Binding-site contacts:
Ligand atom O contacts residue TRP321 of chain 1.A at 2.9 Å (h-bond).
Ligand atom CD contacts residue VAL285 of chain 1.A at 3.3 Å (hydrophobic).
Ligand atom OH contacts residue ARG279 of chain 1.A at 3.6 Å (salt-bridge).
Ligand atom CB contacts residue TRP321 of chain 1.A at 3.6 Å (hydrophobic).
Ligand atom O contacts residue ASN325 of chain 1.A at 3.0 Å (h-bond).
Ligand atom OH contacts residue GLU318 of chain 1.A at 3.2 Å (salt-bridge).
Ligand atom CD2 contacts residue ARG279 of chain 1.A at 3.7 Å.
Ligand atom NE contacts residue TRP363 of chain 1.A at 3.5 Å.
Ligand atom NH2 contacts residue SER324 of chain 1.A at 3.1 Å (h-bond).
Ligand atom NZ contacts residue ASN325 of chain 1.A at 2.9 Å (h-bond).
Ligand atom NH2 contacts residue THR366 of chain 1.A at 3.5 Å.
Ligand atom CB contacts residue THR286 of chain 1.A at 3.7 Å.
Ligand atom C contacts residue ASN325 of chain 1.A at 3.5 Å.
Ligand atom CA contacts residue TRP321 of chain 1.A at 3.6 Å (hydrophobic).
Ligand atom CA contacts residue ASN325 of chain 1.A at 3.3 Å.
Ligand atom CZ contacts residue GLU360 of chain 1.A at 3.5 Å.
Ligand atom CE contacts residue VAL285 of chain 1.A at 3.4 Å (hydrophobic).
Ligand atom CZ contacts residue SER370 of chain 1.A at 3.7 Å.
Ligand atom N contacts residue TRP321 of chain 1.A at 3.5 Å.
Ligand atom NH2 contacts residue GLU360 of chain 1.A at 2.5 Å (salt-bridge).
Ligand atom NZ contacts residue THR292 of chain 1.A at 2.9 Å (h-bond).
Ligand atom N contacts residue ASN325 of chain 1.A at 2.8 Å (h-bond).
Ligand atom CZ contacts residue TRP321 of chain 1.A at 3.6 Å (hydrophobic).
Ligand atom CE2 contacts residue GLU318 of chain 1.A at 3.3 Å.
Ligand atom CE1 contacts residue GLU360 of chain 1.A at 3.7 Å.
Ligand atom CE contacts residue ASN325 of chain 1.A at 3.7 Å.
Ligand atom NE contacts residue SER370 of chain 1.A at 3.7 Å.
Ligand atom CZ contacts residue TRP363 of chain 1.A at 3.5 Å (hydrophobic).
Ligand atom NZ contacts residue VAL285 of chain 1.A at 2.8 Å (h-bond).
Ligand atom CE contacts residue GLY287 of chain 1.A at 3.4 Å.
Ligand atom CD contacts residue SER370 of chain 1.A at 3.7 Å.
Ligand atom CD contacts residue ASN325 of chain 1.A at 3.5 Å.
Ligand atom CE2 contacts residue ARG279 of chain 1.A at 3.4 Å.
Ligand atom NE contacts residue ASN367 of chain 1.A at 3.1 Å (h-bond).
Ligand atom O contacts residue THR286 of chain 1.A at 3.6 Å.
Ligand atom NH1 contacts residue GLU360 of chain 1.A at 3.2 Å (salt-bridge).
Ligand atom NH1 contacts residue TRP363 of chain 1.A at 3.4 Å.
Ligand atom NH2 contacts residue TRP363 of chain 1.A at 3.4 Å.
Ligand atom CE1 contacts residue LYS317 of chain 1.A at 3.5 Å.
Ligand atom CB contacts residue GLU360 of chain 1.A at 3.7 Å.

Sequence of chain 1.A:
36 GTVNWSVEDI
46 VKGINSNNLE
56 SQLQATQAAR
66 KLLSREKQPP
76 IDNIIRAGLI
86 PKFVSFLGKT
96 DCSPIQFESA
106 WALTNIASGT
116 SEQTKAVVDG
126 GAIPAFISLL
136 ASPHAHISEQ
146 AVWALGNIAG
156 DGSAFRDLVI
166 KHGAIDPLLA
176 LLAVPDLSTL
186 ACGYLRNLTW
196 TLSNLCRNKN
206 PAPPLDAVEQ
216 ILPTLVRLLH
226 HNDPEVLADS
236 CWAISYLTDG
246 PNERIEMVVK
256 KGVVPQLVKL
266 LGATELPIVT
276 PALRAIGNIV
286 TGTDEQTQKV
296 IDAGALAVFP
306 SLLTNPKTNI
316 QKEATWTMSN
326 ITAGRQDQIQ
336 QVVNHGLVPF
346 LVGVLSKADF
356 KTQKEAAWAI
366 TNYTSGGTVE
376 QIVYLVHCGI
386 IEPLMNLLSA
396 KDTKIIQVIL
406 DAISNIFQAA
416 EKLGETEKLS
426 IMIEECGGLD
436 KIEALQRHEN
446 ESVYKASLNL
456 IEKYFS

The small molecule below binds the protein below.
Small molecule (SMILES): CC(C)[C@H](NC(=O)[C@H](CO)NC(=O)[C@H](Cc1ccc(O)cc1)NC(=O)CNC(=O)[C@H](CCCN=C(N)N)NC(=O)[C@H](CCCCN)NC(=O)[C@@H](N)CCCN=C(N)N)C(=O)N[C@@H](C)C(=O)N[C@H](C=O)Cc1ccccc1